Binding-site contacts:
Ligand atom OP2 contacts residue THR106 of chain 1.P at 3.4 Å (h-bond).
Ligand atom OP2 contacts residue LYS107 of chain 1.P at 3.1 Å (salt-bridge).
Ligand atom OP1 contacts residue LYS107 of chain 1.P at 3.6 Å.
Ligand atom OP1 contacts residue TRP102 of chain 1.P at 3.8 Å.
Ligand atom OP1 contacts residue ILE101 of chain 1.P at 3.7 Å.
Ligand atom O3' contacts residue ALA104 of chain 1.P at 3.9 Å.
Ligand atom OP1 contacts residue THR106 of chain 1.P at 3.8 Å.
Ligand atom C5' contacts residue GLY105 of chain 1.P at 3.7 Å.
Ligand atom P contacts residue NA1 of chain 1.Z at 3.5 Å.
Ligand atom O3' contacts residue LYS107 of chain 1.P at 3.7 Å.
Ligand atom O3' contacts residue GLY103 of chain 1.P at 3.5 Å.
Ligand atom P contacts residue LYS107 of chain 1.P at 3.8 Å.
Ligand atom P contacts residue THR108 of chain 1.P at 3.9 Å.
Ligand atom O5' contacts residue GLY105 of chain 1.P at 3.4 Å.
Ligand atom C4' contacts residue TRP102 of chain 1.P at 3.4 Å (hydrophobic).
Ligand atom OP2 contacts residue NA1 of chain 1.Z at 3.8 Å.
Ligand atom O2 contacts residue TYR265 of chain 1.P at 3.5 Å (h-bond).
Ligand atom OP1 contacts residue LYS107 of chain 1.P at 3.8 Å.
Ligand atom OP1 contacts residue TRP102 of chain 1.P at 3.1 Å (h-bond).
Ligand atom OP2 contacts residue GLY105 of chain 1.P at 3.7 Å.
Ligand atom C3' contacts residue LYS232 of chain 1.P at 3.9 Å.
Ligand atom OP1 contacts residue ARG248 of chain 1.P at 2.6 Å (salt-bridge).
Ligand atom P contacts residue GLY105 of chain 1.P at 3.5 Å.
Ligand atom O3' contacts residue LYS232 of chain 1.P at 2.9 Å (salt-bridge).
Ligand atom OP1 contacts residue THR108 of chain 1.P at 2.7 Å (h-bond).
Ligand atom OP1 contacts residue ALA104 of chain 1.P at 3.3 Å (h-bond).
Ligand atom C4' contacts residue LYS232 of chain 1.P at 3.9 Å.
Ligand atom C5' contacts residue GLY103 of chain 1.P at 3.8 Å.
Ligand atom O3' contacts residue PHE266 of chain 1.P at 3.5 Å.
Ligand atom C5' contacts residue GLY103 of chain 1.P at 3.7 Å.
Ligand atom P contacts residue TRP102 of chain 1.P at 3.9 Å.
Ligand atom O3' contacts residue TRP102 of chain 1.P at 3.4 Å (h-bond).
Ligand atom OP1 contacts residue GLY103 of chain 1.P at 2.8 Å (h-bond).
Ligand atom OP1 contacts residue GLY105 of chain 1.P at 2.7 Å (h-bond).
Ligand atom C5' contacts residue TRP102 of chain 1.P at 3.8 Å (hydrophobic).
Ligand atom C3' contacts residue LYS107 of chain 1.P at 3.7 Å.
Ligand atom OP1 contacts residue NA1 of chain 1.Z at 2.3 Å (h-bond).
Ligand atom C3' contacts residue TRP102 of chain 1.P at 3.8 Å (hydrophobic).
Ligand atom C4' contacts residue GLY103 of chain 1.P at 3.7 Å.
Ligand atom P contacts residue ARG248 of chain 1.P at 3.9 Å.

Sequence of chain 1.P:
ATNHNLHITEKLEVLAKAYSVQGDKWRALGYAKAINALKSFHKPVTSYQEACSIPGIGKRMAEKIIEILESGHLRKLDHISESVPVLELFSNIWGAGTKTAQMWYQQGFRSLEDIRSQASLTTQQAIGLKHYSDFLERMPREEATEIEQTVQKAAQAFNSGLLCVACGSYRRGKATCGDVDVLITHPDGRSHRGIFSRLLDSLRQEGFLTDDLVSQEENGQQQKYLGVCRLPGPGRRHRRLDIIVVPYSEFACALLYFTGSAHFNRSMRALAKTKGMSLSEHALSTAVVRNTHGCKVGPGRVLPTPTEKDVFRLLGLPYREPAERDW

This small molecule binds to this protein.
Small molecule (SMILES): Cc1cn([C@H]2C[C@H](O[P](=O)(O)OC[C@H]3O[C@@H](n4cnc5c(=O)nc(N)[nH]c54)C[C@@H]3O[P](=O)(O)OC[C@H]3O[C@@H](n4ccc(N)nc4=O)C[C@@H]3O[P](=O)(O)OC[C@H]3O[C@@H](n4cnc5c(=O)nc(N)[nH]c54)C[C@@H]3O[P](=O)(O)OC[C@H]3O[C@@H](n4ccc(N)nc4=O)C[C@@H]3O)[C@@H](CO[P](=O)(O)O[C@H]3C[C@H](n4cnc5c(=O)nc(N)[nH]c54)O[C@@H]3CO)O2)c(=O)[nH]c1=O